Binding-site contacts:
Ligand atom C4 contacts residue DC2 of chain 2.A at 3.3 Å.
Ligand atom OP1 contacts residue GLN44 of chain 1.B at 2.8 Å (h-bond).
Ligand atom C5 contacts residue DC4 of chain 2.A at 3.3 Å.
Ligand atom N2 contacts residue DC4 of chain 2.A at 2.8 Å (h-bond).
Ligand atom O6 contacts residue DC2 of chain 2.A at 3.0 Å (h-bond).
Ligand atom C8 contacts residue TYR47 of chain 1.B at 3.5 Å (hydrophobic).
Ligand atom N2 contacts residue DC2 of chain 2.A at 2.6 Å (h-bond).
Ligand atom C4 contacts residue DC6 of chain 2.A at 3.3 Å.
Ligand atom O2 contacts residue DG5 of chain 2.A at 2.8 Å (h-bond).
Ligand atom N1 contacts residue DC4 of chain 2.A at 3.0 Å (h-bond).
Ligand atom C2 contacts residue DG7 of chain 2.A at 3.4 Å.
Ligand atom C4 contacts residue DC4 of chain 2.A at 3.3 Å.
Ligand atom N4 contacts residue DG3 of chain 2.A at 2.9 Å (h-bond).
Ligand atom O5' contacts residue ASN43 of chain 1.B at 3.4 Å.
Ligand atom N3 contacts residue DC6 of chain 2.A at 3.4 Å (h-bond).
Ligand atom N2 contacts residue DC6 of chain 2.A at 2.9 Å (h-bond).
Ligand atom O2 contacts residue DC6 of chain 2.A at 3.5 Å (h-bond).
Ligand atom N1 contacts residue DC6 of chain 2.A at 2.9 Å (h-bond).
Ligand atom N4 contacts residue DG7 of chain 2.A at 3.0 Å (h-bond).
Ligand atom N1 contacts residue DC2 of chain 2.A at 2.8 Å (h-bond).
Ligand atom C2 contacts residue DC4 of chain 2.A at 3.5 Å.
Ligand atom OP1 contacts residue ASN43 of chain 1.B at 2.7 Å (h-bond).
Ligand atom O2 contacts residue DG3 of chain 2.A at 2.9 Å (h-bond).
Ligand atom N3 contacts residue DG3 of chain 2.A at 2.9 Å (h-bond).
Ligand atom OP2 contacts residue LYS40 of chain 1.B at 3.2 Å.
Ligand atom O2 contacts residue DG7 of chain 2.A at 2.6 Å (h-bond).
Ligand atom C5 contacts residue DC6 of chain 2.A at 3.5 Å.
Ligand atom O2 contacts residue DC2 of chain 2.A at 3.5 Å (h-bond).
Ligand atom N4 contacts residue DG5 of chain 2.A at 3.0 Å (h-bond).
Ligand atom O6 contacts residue DC4 of chain 2.A at 3.0 Å (h-bond).
Ligand atom P contacts residue TYR47 of chain 1.B at 3.4 Å.
Ligand atom N3 contacts residue DG5 of chain 2.A at 3.0 Å (h-bond).
Ligand atom N3 contacts residue DC2 of chain 2.A at 3.4 Å (h-bond).
Ligand atom N4 contacts residue DC4 of chain 2.A at 3.3 Å.
Ligand atom N3 contacts residue DG7 of chain 2.A at 2.8 Å (h-bond).
Ligand atom OP1 contacts residue TYR47 of chain 1.B at 2.4 Å (h-bond).
Ligand atom N4 contacts residue DC2 of chain 2.A at 3.5 Å.
Ligand atom O3' contacts residue GLN44 of chain 1.B at 3.4 Å.
Ligand atom N4 contacts residue DC6 of chain 2.A at 3.4 Å.
Ligand atom O6 contacts residue DC6 of chain 2.A at 2.9 Å (h-bond).

The small molecule below binds the protein below.
Small molecule (SMILES): Cc1cn([C@H]2C[C@H](O[P](=O)(O)OC[C@H]3O[C@@H](n4ccc(N)nc4=O)C[C@@H]3O[P](=O)(O)OC[C@H]3O[C@@H](n4cnc5c(=O)nc(N)[nH]c54)C[C@@H]3O[P](=O)(O)OC[C@H]3O[C@@H](n4ccc(N)nc4=O)C[C@@H]3O[P](=O)(O)OC[C@H]3O[C@@H](n4cnc5c(=O)nc(N)[nH]c54)C[C@@H]3O[P](=O)(O)OC[C@H]3O[C@@H](n4ccc(=N)[nH]c4=O)C[C@@H]3O[P](=O)(O)OC[C@H]3O[C@@H](n4cnc5c(=O)nc(N)[nH]c54)C[C@@H]3O)[C@@H](CO)O2)c(=O)[nH]c1=O

Sequence of chain 1.B:
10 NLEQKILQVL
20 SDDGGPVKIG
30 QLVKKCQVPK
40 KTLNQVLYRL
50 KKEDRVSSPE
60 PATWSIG